Sequence of chain 2.C:
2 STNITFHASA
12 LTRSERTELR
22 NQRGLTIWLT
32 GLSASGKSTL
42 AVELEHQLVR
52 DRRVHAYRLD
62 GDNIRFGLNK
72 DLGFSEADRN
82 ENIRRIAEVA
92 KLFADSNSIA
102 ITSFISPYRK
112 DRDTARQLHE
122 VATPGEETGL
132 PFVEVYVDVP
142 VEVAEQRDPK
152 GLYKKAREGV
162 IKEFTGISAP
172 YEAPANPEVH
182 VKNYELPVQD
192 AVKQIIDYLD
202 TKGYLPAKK

This small molecule binds to this protein.
Small molecule (SMILES): Nc1ncnc2c1ncn2[C@@H]1O[C@H](CO[P](=O)(O)OP(=O)(O)O)[C@H]2O[V](=O)(O)O[C@H]21

Binding-site contacts:
Ligand atom N7 contacts residue VAL189 of chain 2.C at 3.5 Å.
Ligand atom O3A contacts residue ALA35 of chain 2.C at 3.5 Å.
Ligand atom C5 contacts residue ARG148 of chain 2.C at 3.7 Å.
Ligand atom O4' contacts residue ARG148 of chain 2.C at 3.2 Å.
Ligand atom PA contacts residue GLY37 of chain 2.C at 3.7 Å.
Ligand atom O5' contacts residue GLY37 of chain 2.C at 3.5 Å.
Ligand atom O3A contacts residue GLY37 of chain 2.C at 3.2 Å (h-bond).
Ligand atom C8 contacts residue GLY37 of chain 2.C at 3.7 Å.
Ligand atom O1A contacts residue THR40 of chain 2.C at 2.7 Å (h-bond).
Ligand atom O1B contacts residue LEU33 of chain 2.C at 3.6 Å (h-bond).
Ligand atom PB contacts residue LYS38 of chain 2.C at 3.5 Å.
Ligand atom O1B contacts residue ALA35 of chain 2.C at 3.5 Å (h-bond).
Ligand atom O1B contacts residue GLY37 of chain 2.C at 3.0 Å (h-bond).
Ligand atom N6 contacts residue VAL189 of chain 2.C at 3.7 Å.
Ligand atom C5' contacts residue ALA35 of chain 2.C at 3.8 Å (hydrophobic).
Ligand atom O1B contacts residue SER36 of chain 2.C at 3.2 Å (h-bond).
Ligand atom C4 contacts residue ARG148 of chain 2.C at 3.6 Å.
Ligand atom O1B contacts residue LYS38 of chain 2.C at 2.7 Å (salt-bridge).
Ligand atom O5' contacts residue THR40 of chain 2.C at 3.4 Å (h-bond).
Ligand atom PB contacts residue GLY37 of chain 2.C at 3.8 Å.
Ligand atom N6 contacts residue LEU187 of chain 2.C at 2.7 Å (h-bond).
Ligand atom N7 contacts residue ASN184 of chain 2.C at 3.2 Å (h-bond).
Ligand atom O3B contacts residue LYS38 of chain 2.C at 3.7 Å.
Ligand atom C5 contacts residue VAL189 of chain 2.C at 3.8 Å (hydrophobic).
Ligand atom O2B contacts residue SER39 of chain 2.C at 2.8 Å (h-bond).
Ligand atom N1 contacts residue ARG148 of chain 2.C at 3.5 Å (salt-bridge).
Ligand atom PB contacts residue ALA35 of chain 2.C at 3.6 Å.
Ligand atom N3 contacts residue ARG148 of chain 2.C at 3.5 Å (salt-bridge).
Ligand atom C6 contacts residue ARG148 of chain 2.C at 3.6 Å.
Ligand atom O3A contacts residue LYS38 of chain 2.C at 3.6 Å (salt-bridge).
Ligand atom O1A contacts residue GLY37 of chain 2.C at 3.5 Å.
Ligand atom O1A contacts residue SER39 of chain 2.C at 3.3 Å (h-bond).
Ligand atom C6 contacts residue LEU187 of chain 2.C at 3.7 Å (hydrophobic).
Ligand atom C2' contacts residue THR40 of chain 2.C at 3.5 Å.
Ligand atom O3B contacts residue ALA35 of chain 2.C at 2.9 Å (h-bond).
Ligand atom C2 contacts residue ARG148 of chain 2.C at 3.4 Å.
Ligand atom PA contacts residue THR40 of chain 2.C at 3.6 Å.
Ligand atom C8 contacts residue THR40 of chain 2.C at 3.8 Å.
Ligand atom N6 contacts residue ASN184 of chain 2.C at 2.9 Å (h-bond).
Ligand atom O2B contacts residue LYS38 of chain 2.C at 3.5 Å (salt-bridge).